A protein and the small-molecule ligand that binds it are described below.
Small molecule (SMILES): Nc1n[nH]c(-c2ccc(O)cc2O)c1-c1ccc(O)cc1

Binding-site contacts:
Ligand atom CAC contacts residue PHE167 of chain 1.A at 3.7 Å (hydrophobic).
Ligand atom CAN contacts residue SO41 of chain 1.C at 4.0 Å.
Ligand atom CAK contacts residue GLN384 of chain 1.A at 3.8 Å.
Ligand atom CAQ contacts residue ASN84 of chain 1.A at 3.9 Å.
Ligand atom CAE contacts residue TRP181 of chain 1.A at 3.7 Å (hydrophobic).
Ligand atom NAA contacts residue ALA166 of chain 1.A at 3.1 Å (h-bond).
Ligand atom NAL contacts residue GLN384 of chain 1.A at 3.1 Å (h-bond).
Ligand atom CAJ contacts residue PHE167 of chain 1.A at 3.7 Å (hydrophobic).
Ligand atom NAM contacts residue SO41 of chain 1.C at 3.9 Å.
Ligand atom OAI contacts residue VAL227 of chain 1.A at 3.2 Å.
Ligand atom CAC contacts residue VAL77 of chain 1.A at 3.7 Å (hydrophobic).
Ligand atom NAA contacts residue PHE167 of chain 1.A at 3.6 Å.
Ligand atom CAR contacts residue VAL81 of chain 1.A at 3.7 Å (hydrophobic).
Ligand atom OAU contacts residue VAL77 of chain 1.A at 3.3 Å.
Ligand atom OAT contacts residue HEM1 of chain 1.B at 3.8 Å.
Ligand atom CAP contacts residue SO41 of chain 1.C at 3.4 Å.
Ligand atom NAA contacts residue GLN384 of chain 1.A at 3.9 Å.
Ligand atom OAU contacts residue THR76 of chain 1.A at 2.8 Å (h-bond).
Ligand atom NAM contacts residue GLN384 of chain 1.A at 3.4 Å (h-bond).
Ligand atom CAG contacts residue PHE167 of chain 1.A at 4.0 Å (hydrophobic).
Ligand atom CAP contacts residue THR228 of chain 1.A at 3.9 Å.
Ligand atom OAU contacts residue ALA166 of chain 1.A at 3.1 Å (h-bond).
Ligand atom CAF contacts residue TRP181 of chain 1.A at 3.8 Å (hydrophobic).
Ligand atom CAH contacts residue PHE167 of chain 1.A at 3.5 Å (hydrophobic).
Ligand atom CAP contacts residue ALA232 of chain 1.A at 4.0 Å (hydrophobic).
Ligand atom CAK contacts residue PHE167 of chain 1.A at 3.7 Å (hydrophobic).
Ligand atom NAL contacts residue PHE167 of chain 1.A at 3.7 Å.
Ligand atom CAO contacts residue SO41 of chain 1.C at 3.5 Å.
Ligand atom OAT contacts residue ASN84 of chain 1.A at 3.0 Å (h-bond).
Ligand atom NAL contacts residue ALA166 of chain 1.A at 3.7 Å.
Ligand atom CAG contacts residue VAL227 of chain 1.A at 3.7 Å (hydrophobic).
Ligand atom CAD contacts residue ALA166 of chain 1.A at 3.6 Å (hydrophobic).
Ligand atom CAB contacts residue VAL77 of chain 1.A at 3.8 Å (hydrophobic).
Ligand atom CAE contacts residue ALA166 of chain 1.A at 3.4 Å (hydrophobic).
Ligand atom CAQ contacts residue SO41 of chain 1.C at 3.9 Å.
Ligand atom CAF contacts residue VAL227 of chain 1.A at 3.9 Å (hydrophobic).
Ligand atom NAA contacts residue THR76 of chain 1.A at 3.3 Å (h-bond).
Ligand atom CAB contacts residue PHE167 of chain 1.A at 3.5 Å (hydrophobic).
Ligand atom CAD contacts residue VAL77 of chain 1.A at 3.6 Å (hydrophobic).
Ligand atom NAL contacts residue THR76 of chain 1.A at 3.6 Å.

Sequence of chain 1.A:
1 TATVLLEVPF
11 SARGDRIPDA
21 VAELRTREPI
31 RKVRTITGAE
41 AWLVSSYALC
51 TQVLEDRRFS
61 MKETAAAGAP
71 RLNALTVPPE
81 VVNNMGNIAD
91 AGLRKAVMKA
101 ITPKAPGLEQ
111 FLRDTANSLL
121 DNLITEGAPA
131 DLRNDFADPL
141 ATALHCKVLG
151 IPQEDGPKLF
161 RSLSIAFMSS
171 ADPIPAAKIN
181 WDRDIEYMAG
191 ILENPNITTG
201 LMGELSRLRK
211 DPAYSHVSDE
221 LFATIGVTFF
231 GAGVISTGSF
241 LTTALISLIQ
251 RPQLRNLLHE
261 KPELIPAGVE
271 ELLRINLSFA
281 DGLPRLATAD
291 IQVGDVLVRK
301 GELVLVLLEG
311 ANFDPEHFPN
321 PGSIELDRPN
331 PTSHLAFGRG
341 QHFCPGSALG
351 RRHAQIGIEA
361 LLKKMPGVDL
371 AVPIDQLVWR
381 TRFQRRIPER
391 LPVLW